A small-molecule ligand and the protein it binds are described below.
Small molecule (SMILES): CC(=O)N[C@H]1[C@H](O[C@H]2[C@H](O)[C@@H](NC(C)=O)CO[C@@H]2CO[C@@H]2O[C@@H](C)[C@@H](O)[C@@H](O)[C@@H]2O)O[C@H](CO)[C@@H](O)[C@@H]1O

Sequence of chain 31.C:
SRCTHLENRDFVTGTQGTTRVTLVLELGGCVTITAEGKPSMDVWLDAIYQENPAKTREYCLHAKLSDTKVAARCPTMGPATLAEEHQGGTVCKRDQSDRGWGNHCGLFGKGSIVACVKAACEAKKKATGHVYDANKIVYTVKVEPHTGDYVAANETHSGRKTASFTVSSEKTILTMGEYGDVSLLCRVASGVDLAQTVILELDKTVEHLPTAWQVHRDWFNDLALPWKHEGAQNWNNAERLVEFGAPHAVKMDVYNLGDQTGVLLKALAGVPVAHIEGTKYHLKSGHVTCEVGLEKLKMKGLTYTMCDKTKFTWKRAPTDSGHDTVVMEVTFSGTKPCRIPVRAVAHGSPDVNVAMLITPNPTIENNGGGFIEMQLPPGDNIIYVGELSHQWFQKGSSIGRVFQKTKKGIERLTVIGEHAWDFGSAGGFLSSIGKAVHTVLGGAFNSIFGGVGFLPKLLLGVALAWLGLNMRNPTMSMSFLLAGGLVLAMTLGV

Sequence of chain 28.C:
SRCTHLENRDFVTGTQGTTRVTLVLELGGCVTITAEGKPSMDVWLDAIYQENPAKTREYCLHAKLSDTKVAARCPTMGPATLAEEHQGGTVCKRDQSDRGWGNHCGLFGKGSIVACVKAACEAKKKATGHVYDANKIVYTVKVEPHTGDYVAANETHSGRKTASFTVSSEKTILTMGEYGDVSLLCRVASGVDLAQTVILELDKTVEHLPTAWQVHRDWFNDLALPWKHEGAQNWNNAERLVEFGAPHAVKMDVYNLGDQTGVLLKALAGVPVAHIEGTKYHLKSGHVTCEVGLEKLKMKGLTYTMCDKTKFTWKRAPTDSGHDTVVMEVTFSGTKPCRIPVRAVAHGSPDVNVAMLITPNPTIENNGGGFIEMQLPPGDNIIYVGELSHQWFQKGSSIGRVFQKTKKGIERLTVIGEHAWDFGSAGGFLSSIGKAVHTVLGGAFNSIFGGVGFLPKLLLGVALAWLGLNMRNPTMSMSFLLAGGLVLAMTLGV

Binding-site contacts:
Ligand atom C5 contacts residue ASN154 of chain 31.C at 3.7 Å.
Ligand atom C8 contacts residue ASN154 of chain 31.C at 3.6 Å.
Ligand atom O5 contacts residue ASN154 of chain 31.C at 2.4 Å (h-bond).
Ligand atom C6 contacts residue ASN154 of chain 31.C at 3.8 Å.
Ligand atom O7 contacts residue ASN154 of chain 31.C at 3.2 Å (h-bond).
Ligand atom C6 contacts residue HIS104 of chain 28.C at 3.3 Å.
Ligand atom C5 contacts residue ASN154 of chain 31.C at 4.3 Å.
Ligand atom O5 contacts residue HIS104 of chain 28.C at 4.0 Å.
Ligand atom O7 contacts residue GLU155 of chain 31.C at 3.8 Å.
Ligand atom C1 contacts residue ASN154 of chain 31.C at 1.4 Å.
Ligand atom C4 contacts residue ASN154 of chain 31.C at 4.3 Å.
Ligand atom C2 contacts residue ASN154 of chain 31.C at 2.4 Å.
Ligand atom N2 contacts residue ASN154 of chain 31.C at 2.8 Å (h-bond).
Ligand atom C5 contacts residue HIS104 of chain 28.C at 3.1 Å.
Ligand atom O6 contacts residue HIS104 of chain 28.C at 4.4 Å.
Ligand atom C1 contacts residue HIS104 of chain 28.C at 4.3 Å.
Ligand atom C1 contacts residue HIS104 of chain 28.C at 3.6 Å.
Ligand atom C7 contacts residue GLU155 of chain 31.C at 4.2 Å.
Ligand atom C7 contacts residue ASN154 of chain 31.C at 3.4 Å.
Ligand atom C8 contacts residue HIS104 of chain 28.C at 3.9 Å.
Ligand atom C8 contacts residue GLU155 of chain 31.C at 3.6 Å.
Ligand atom O5 contacts residue HIS104 of chain 28.C at 2.9 Å.
Ligand atom C3 contacts residue ASN154 of chain 31.C at 3.8 Å.